Binding-site contacts:
Ligand atom C1 contacts residue THR70 of chain 1.B at 3.5 Å.
Ligand atom C5 contacts residue ARG132 of chain 1.B at 3.8 Å.
Ligand atom C8 contacts residue ASN68 of chain 1.B at 3.2 Å.
Ligand atom C7 contacts residue ASN68 of chain 1.B at 3.1 Å.
Ligand atom O7 contacts residue HIS67 of chain 1.B at 4.4 Å.
Ligand atom O5 contacts residue THR70 of chain 1.B at 4.4 Å.
Ligand atom C2 contacts residue THR70 of chain 1.B at 4.1 Å.
Ligand atom C6 contacts residue ARG132 of chain 1.B at 3.3 Å.
Ligand atom C4 contacts residue ASN68 of chain 1.B at 4.2 Å.
Ligand atom C2 contacts residue ASN68 of chain 1.B at 2.4 Å.
Ligand atom O6 contacts residue ARG132 of chain 1.B at 3.8 Å.
Ligand atom C3 contacts residue ASN68 of chain 1.B at 3.8 Å.
Ligand atom C4 contacts residue ARG132 of chain 1.B at 3.7 Å.
Ligand atom C5 contacts residue ASN68 of chain 1.B at 3.7 Å.
Ligand atom N2 contacts residue ASN68 of chain 1.B at 2.9 Å (h-bond).
Ligand atom C1 contacts residue ASN68 of chain 1.B at 1.4 Å.
Ligand atom C8 contacts residue HIS67 of chain 1.B at 4.2 Å.
Ligand atom C3 contacts residue THR70 of chain 1.B at 4.4 Å.
Ligand atom C8 contacts residue GLY69 of chain 1.B at 3.8 Å.
Ligand atom O7 contacts residue ASN68 of chain 1.B at 3.5 Å (h-bond).
Ligand atom N2 contacts residue THR70 of chain 1.B at 3.8 Å.
Ligand atom O4 contacts residue ARG132 of chain 1.B at 2.6 Å (salt-bridge).
Ligand atom O5 contacts residue ASN68 of chain 1.B at 2.4 Å (h-bond).

This protein binds this small molecule.
Small molecule (SMILES): CC(=O)N[C@@H]1[C@@H](O)[C@H](O)[C@@H](CO)O[C@H]1O

Sequence of chain 1.B:
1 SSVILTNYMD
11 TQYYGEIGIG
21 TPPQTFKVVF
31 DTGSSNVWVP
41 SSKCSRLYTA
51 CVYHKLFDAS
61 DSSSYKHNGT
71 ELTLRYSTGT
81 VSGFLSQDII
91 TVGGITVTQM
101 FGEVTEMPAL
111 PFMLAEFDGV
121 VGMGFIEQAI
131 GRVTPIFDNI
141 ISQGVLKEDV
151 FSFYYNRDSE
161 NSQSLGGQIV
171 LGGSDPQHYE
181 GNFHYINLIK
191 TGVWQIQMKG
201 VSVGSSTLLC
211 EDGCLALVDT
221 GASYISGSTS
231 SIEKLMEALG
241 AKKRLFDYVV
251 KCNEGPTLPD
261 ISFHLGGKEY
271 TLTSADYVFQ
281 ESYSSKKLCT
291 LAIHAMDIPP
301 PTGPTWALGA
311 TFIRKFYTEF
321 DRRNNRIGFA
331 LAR